Binding-site contacts:
Ligand atom CA contacts residue ALA1 of chain 2.I at 2.4 Å (hydrophobic).
Ligand atom CN contacts residue HIS145 of chain 2.A at 4.0 Å.
Ligand atom O1 contacts residue HIS141 of chain 2.A at 3.3 Å (h-bond).
Ligand atom SD contacts residue HIS141 of chain 2.A at 3.8 Å.
Ligand atom CE contacts residue PHE134 of chain 2.A at 3.5 Å (hydrophobic).
Ligand atom SD contacts residue ARG137 of chain 2.A at 4.1 Å.
Ligand atom N contacts residue CD1 of chain 2.C at 3.7 Å.
Ligand atom CG contacts residue GLY98 of chain 2.A at 3.6 Å.
Ligand atom O1 contacts residue HIS145 of chain 2.A at 3.2 Å (h-bond).
Ligand atom CA contacts residue GLY98 of chain 2.A at 3.8 Å.
Ligand atom C contacts residue GLY98 of chain 2.A at 3.8 Å.
Ligand atom CN contacts residue GLY46 of chain 2.A at 3.8 Å.
Ligand atom N contacts residue HIS141 of chain 2.A at 3.8 Å.
Ligand atom O contacts residue VAL45 of chain 2.A at 2.8 Å (h-bond).
Ligand atom O contacts residue ALA1 of chain 2.I at 2.2 Å (h-bond).
Ligand atom N contacts residue GLY46 of chain 2.A at 3.0 Å (h-bond).
Ligand atom O1 contacts residue CD1 of chain 2.C at 2.2 Å.
Ligand atom O1 contacts residue GLY46 of chain 2.A at 4.0 Å.
Ligand atom CE contacts residue TYR69 of chain 2.A at 3.9 Å (hydrophobic).
Ligand atom CN contacts residue GLN51 of chain 2.A at 3.7 Å.
Ligand atom CN contacts residue CD1 of chain 2.C at 2.4 Å.
Ligand atom CB contacts residue GLU142 of chain 2.A at 3.5 Å.
Ligand atom CN contacts residue GLU142 of chain 2.A at 2.9 Å.
Ligand atom CB contacts residue ALA1 of chain 2.I at 3.2 Å (hydrophobic).
Ligand atom CA contacts residue HIS141 of chain 2.A at 3.7 Å.
Ligand atom O contacts residue GLY46 of chain 2.A at 3.5 Å (h-bond).
Ligand atom N contacts residue ALA1 of chain 2.I at 3.6 Å.
Ligand atom CB contacts residue HIS141 of chain 2.A at 3.7 Å.
Ligand atom CB contacts residue VAL45 of chain 2.A at 4.0 Å (hydrophobic).
Ligand atom O1 contacts residue GLU142 of chain 2.A at 2.5 Å (salt-bridge).
Ligand atom N contacts residue GLU142 of chain 2.A at 2.6 Å (salt-bridge).
Ligand atom C contacts residue ALA1 of chain 2.I at 1.3 Å (hydrophobic).
Ligand atom C contacts residue VAL45 of chain 2.A at 4.0 Å (hydrophobic).
Ligand atom CA contacts residue GLU142 of chain 2.A at 3.6 Å.
Ligand atom CG contacts residue HIS141 of chain 2.A at 3.5 Å.
Ligand atom CN contacts residue HIS141 of chain 2.A at 2.9 Å.
Ligand atom SD contacts residue GLU97 of chain 2.A at 3.8 Å.
Ligand atom CG contacts residue ALA1 of chain 2.I at 3.3 Å (hydrophobic).
Ligand atom O contacts residue GLY44 of chain 2.A at 3.5 Å.
Ligand atom O1 contacts residue GLN51 of chain 2.A at 2.6 Å (h-bond).

Sequence of chain 2.A:
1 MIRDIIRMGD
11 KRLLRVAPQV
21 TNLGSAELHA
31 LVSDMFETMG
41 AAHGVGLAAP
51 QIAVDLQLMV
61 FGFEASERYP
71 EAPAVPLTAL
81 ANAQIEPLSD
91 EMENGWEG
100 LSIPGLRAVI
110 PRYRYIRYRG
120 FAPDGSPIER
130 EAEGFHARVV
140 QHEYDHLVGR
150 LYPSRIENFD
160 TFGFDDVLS

The protein below binds the small molecule below.
Small molecule (SMILES): CSCC[C@H](NC=O)C(=O)O